Sequence of chain 1.B:
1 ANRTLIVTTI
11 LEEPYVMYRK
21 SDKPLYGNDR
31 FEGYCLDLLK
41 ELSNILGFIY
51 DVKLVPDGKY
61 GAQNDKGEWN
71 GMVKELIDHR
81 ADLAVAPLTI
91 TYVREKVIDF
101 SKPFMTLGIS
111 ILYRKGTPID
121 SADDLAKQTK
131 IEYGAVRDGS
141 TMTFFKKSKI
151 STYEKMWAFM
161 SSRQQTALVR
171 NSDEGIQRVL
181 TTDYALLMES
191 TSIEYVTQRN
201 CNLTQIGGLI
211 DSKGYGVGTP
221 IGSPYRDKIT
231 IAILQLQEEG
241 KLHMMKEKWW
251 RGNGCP

The small molecule below binds the protein below.
Small molecule (SMILES): N[C@@H](C[C@]1(C(=O)O)C[C@H]2OC[C@@H](O)[C@H](O)[C@H]2O1)C(=O)O

Binding-site contacts:
Ligand atom CA contacts residue THR89 of chain 1.B at 3.5 Å.
Ligand atom CAJ contacts residue TYR60 of chain 1.B at 3.6 Å (hydrophobic).
Ligand atom OXT contacts residue GLY139 of chain 1.B at 3.3 Å.
Ligand atom OAF contacts residue GLU189 of chain 1.B at 2.8 Å (salt-bridge).
Ligand atom CAQ contacts residue SER192 of chain 1.B at 3.5 Å.
Ligand atom CA contacts residue GLU189 of chain 1.B at 3.8 Å.
Ligand atom OXT contacts residue ARG94 of chain 1.B at 2.8 Å (salt-bridge).
Ligand atom CAH contacts residue SER172 of chain 1.B at 3.7 Å.
Ligand atom O contacts residue PRO87 of chain 1.B at 3.5 Å (h-bond).
Ligand atom OXT contacts residue SER140 of chain 1.B at 2.8 Å (h-bond).
Ligand atom O contacts residue THR89 of chain 1.B at 2.8 Å (h-bond).
Ligand atom C contacts residue SER140 of chain 1.B at 3.3 Å.
Ligand atom OAG contacts residue SER192 of chain 1.B at 2.8 Å (h-bond).
Ligand atom N contacts residue TYR215 of chain 1.B at 3.8 Å.
Ligand atom OAG contacts residue GLU12 of chain 1.B at 3.2 Å.
Ligand atom O contacts residue ARG94 of chain 1.B at 2.8 Å (salt-bridge).
Ligand atom CAR contacts residue GLU12 of chain 1.B at 3.6 Å.
Ligand atom N contacts residue THR89 of chain 1.B at 2.9 Å (h-bond).
Ligand atom CAS contacts residue GLU12 of chain 1.B at 3.8 Å.
Ligand atom C contacts residue TYR60 of chain 1.B at 3.5 Å (hydrophobic).
Ligand atom CB contacts residue TYR60 of chain 1.B at 3.5 Å (hydrophobic).
Ligand atom OAE contacts residue SER140 of chain 1.B at 3.3 Å (h-bond).
Ligand atom OAL contacts residue GLU189 of chain 1.B at 3.1 Å (salt-bridge).
Ligand atom CA contacts residue SER140 of chain 1.B at 3.2 Å.
Ligand atom OXT contacts residue TYR60 of chain 1.B at 3.2 Å.
Ligand atom CAP contacts residue SER192 of chain 1.B at 3.6 Å.
Ligand atom C contacts residue ARG94 of chain 1.B at 3.4 Å.
Ligand atom C contacts residue THR89 of chain 1.B at 3.7 Å.
Ligand atom OAC contacts residue THR141 of chain 1.B at 2.6 Å (h-bond).
Ligand atom N contacts residue GLU189 of chain 1.B at 2.8 Å (salt-bridge).
Ligand atom N contacts residue PRO87 of chain 1.B at 2.8 Å (h-bond).
Ligand atom OAF contacts residue MET188 of chain 1.B at 3.4 Å.
Ligand atom CAN contacts residue THR141 of chain 1.B at 3.3 Å.
Ligand atom O contacts residue LEU88 of chain 1.B at 3.5 Å.
Ligand atom OAC contacts residue GLU189 of chain 1.B at 3.8 Å.
Ligand atom OAG contacts residue GOL1 of chain 1.L at 3.2 Å (h-bond).
Ligand atom OAE contacts residue GLY139 of chain 1.B at 3.6 Å.
Ligand atom OAK contacts residue VAL136 of chain 1.B at 3.5 Å.
Ligand atom OAE contacts residue THR141 of chain 1.B at 3.1 Å (h-bond).
Ligand atom O contacts residue TYR60 of chain 1.B at 3.5 Å.